A small-molecule ligand and the protein it binds are described below.
Small molecule (SMILES): Nc1ccn([C@@H]2O[C@H](CO[P](=O)(O)O[C@H]3[C@@H](O)[C@H](n4ccc(=O)[nH]c4=O)O[C@@H]3CO[P](=O)(O)O[C@H]3[C@@H](O)[C@H](n4cnc5c(N)ncnc54)O[C@@H]3COP(=O)(O)O)[C@@H](O[P](=O)(O)OC[C@H]3O[C@@H](n4cnc5c(=O)nc(N)[nH]c54)[C@H](O)[C@@H]3O[P](=O)(O)OC[C@H]3O[C@@H](n4cnc5c(N)ncnc54)[C@H](O)[C@@H]3O[P](=O)(O)OC[C@H]3O[C@@H](n4cnc5c(=O)nc(N)[nH]c54)[C@H](O)[C@@H]3O[P](=O)(O)OC[C@H]3O[C@@H](n4cnc5c(N)ncnc54)[C@H](O)[C@@H]3O[P](=O)(O)OC[C@H]3O[C@@H](n4cnc5c(=O)nc(N)[nH]c54)[C@H](O)[C@@H]3O[P](=O)(O)OC[C@H]3O[C@@H](n4cnc5c(=O)nc(N)[nH]c54)[C@H](O)[C@@H]3O)[C@H]2O)c(=O)n1

Sequence of chain 1.E:
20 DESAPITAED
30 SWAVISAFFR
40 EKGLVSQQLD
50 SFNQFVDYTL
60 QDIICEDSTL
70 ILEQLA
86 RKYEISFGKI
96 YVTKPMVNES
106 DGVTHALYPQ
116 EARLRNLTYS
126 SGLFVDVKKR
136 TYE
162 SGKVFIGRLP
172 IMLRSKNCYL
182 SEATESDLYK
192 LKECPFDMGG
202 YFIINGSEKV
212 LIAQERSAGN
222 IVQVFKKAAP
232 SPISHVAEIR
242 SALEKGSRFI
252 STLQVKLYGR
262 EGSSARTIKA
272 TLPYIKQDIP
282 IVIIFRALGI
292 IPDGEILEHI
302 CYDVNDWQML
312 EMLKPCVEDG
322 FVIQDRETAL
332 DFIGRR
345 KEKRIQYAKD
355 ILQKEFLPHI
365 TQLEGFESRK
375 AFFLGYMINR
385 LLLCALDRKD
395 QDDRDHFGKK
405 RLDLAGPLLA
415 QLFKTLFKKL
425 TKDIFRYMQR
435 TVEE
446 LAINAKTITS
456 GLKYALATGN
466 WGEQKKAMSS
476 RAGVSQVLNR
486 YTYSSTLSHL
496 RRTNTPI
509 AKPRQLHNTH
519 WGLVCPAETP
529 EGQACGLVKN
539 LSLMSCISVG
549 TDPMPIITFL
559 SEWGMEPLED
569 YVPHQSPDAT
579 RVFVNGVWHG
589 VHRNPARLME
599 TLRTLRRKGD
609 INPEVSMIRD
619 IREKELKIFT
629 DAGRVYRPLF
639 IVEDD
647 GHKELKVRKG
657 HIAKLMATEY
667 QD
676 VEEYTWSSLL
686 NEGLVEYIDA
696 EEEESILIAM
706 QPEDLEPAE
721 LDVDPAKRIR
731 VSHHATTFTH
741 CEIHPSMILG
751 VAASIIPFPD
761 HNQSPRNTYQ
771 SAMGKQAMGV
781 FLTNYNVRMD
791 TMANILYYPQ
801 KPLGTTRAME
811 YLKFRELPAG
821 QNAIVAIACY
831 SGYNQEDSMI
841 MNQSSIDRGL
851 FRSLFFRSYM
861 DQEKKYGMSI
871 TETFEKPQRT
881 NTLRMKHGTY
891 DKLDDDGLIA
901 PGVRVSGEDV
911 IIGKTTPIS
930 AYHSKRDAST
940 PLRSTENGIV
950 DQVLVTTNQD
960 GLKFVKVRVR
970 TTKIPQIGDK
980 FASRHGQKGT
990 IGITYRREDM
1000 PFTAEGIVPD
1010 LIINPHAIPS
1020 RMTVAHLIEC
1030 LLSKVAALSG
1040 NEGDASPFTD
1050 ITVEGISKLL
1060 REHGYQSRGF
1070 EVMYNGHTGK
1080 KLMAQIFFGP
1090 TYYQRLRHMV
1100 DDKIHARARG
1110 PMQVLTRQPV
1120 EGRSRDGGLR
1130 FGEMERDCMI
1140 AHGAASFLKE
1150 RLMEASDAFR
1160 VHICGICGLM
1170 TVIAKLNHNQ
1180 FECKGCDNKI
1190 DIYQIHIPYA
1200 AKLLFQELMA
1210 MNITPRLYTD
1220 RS

Sequence of chain 1.D:
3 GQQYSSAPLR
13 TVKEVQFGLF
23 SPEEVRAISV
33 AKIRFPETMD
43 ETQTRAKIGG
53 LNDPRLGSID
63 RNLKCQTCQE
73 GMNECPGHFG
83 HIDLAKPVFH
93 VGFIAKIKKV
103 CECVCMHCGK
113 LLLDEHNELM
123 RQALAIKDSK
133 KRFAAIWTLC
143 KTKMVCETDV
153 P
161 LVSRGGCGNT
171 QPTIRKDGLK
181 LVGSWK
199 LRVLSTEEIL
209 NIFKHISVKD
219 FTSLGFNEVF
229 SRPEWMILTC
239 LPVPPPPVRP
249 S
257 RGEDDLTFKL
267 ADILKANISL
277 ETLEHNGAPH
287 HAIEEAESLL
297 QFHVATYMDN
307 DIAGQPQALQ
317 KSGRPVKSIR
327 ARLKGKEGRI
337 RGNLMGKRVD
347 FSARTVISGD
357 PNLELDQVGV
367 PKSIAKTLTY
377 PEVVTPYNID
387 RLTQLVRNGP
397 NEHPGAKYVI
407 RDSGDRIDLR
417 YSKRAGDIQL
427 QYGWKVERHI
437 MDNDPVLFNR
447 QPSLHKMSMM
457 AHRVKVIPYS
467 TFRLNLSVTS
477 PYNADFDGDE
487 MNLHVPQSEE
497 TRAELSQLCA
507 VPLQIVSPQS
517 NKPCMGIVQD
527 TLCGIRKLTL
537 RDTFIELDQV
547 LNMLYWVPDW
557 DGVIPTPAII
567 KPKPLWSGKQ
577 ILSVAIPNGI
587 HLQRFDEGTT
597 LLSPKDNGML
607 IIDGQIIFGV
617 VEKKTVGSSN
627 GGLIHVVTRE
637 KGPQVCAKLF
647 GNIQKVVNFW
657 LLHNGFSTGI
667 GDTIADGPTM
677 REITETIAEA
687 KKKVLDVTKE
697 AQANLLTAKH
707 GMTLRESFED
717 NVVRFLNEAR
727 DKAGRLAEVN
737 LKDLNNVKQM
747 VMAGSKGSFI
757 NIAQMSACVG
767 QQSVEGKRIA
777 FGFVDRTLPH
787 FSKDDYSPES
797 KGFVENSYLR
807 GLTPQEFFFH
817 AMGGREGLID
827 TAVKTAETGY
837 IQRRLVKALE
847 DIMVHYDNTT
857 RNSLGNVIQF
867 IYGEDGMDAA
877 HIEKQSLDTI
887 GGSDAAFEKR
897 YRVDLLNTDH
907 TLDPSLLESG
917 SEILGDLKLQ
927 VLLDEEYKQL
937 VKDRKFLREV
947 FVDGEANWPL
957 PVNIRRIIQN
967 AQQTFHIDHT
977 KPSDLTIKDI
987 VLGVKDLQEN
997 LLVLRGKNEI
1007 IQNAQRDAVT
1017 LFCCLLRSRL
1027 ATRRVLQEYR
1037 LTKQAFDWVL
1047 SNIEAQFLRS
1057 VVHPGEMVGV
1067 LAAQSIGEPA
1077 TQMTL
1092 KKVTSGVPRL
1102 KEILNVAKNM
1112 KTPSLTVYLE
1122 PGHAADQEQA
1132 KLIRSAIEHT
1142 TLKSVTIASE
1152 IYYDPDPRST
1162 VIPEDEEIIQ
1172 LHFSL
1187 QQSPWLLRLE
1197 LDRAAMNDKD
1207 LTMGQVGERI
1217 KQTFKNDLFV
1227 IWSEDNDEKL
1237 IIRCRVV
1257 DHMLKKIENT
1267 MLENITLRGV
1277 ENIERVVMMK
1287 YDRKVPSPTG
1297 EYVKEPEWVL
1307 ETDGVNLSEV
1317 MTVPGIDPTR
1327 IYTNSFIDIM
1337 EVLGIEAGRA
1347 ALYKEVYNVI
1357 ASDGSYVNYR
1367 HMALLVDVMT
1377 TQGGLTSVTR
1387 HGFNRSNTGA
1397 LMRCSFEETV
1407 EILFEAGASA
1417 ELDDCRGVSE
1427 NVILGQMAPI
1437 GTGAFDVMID

Binding-site contacts:
Ligand atom O3' contacts residue GLN481 of chain 1.E at 3.8 Å.
Ligand atom O3' contacts residue ASP485 of chain 1.D at 3.0 Å (salt-bridge).
Ligand atom O2' contacts residue GLN776 of chain 1.E at 2.7 Å (h-bond).
Ligand atom C2' contacts residue ASP485 of chain 1.D at 3.8 Å.
Ligand atom OP1 contacts residue LYS979 of chain 1.E at 3.3 Å (salt-bridge).
Ligand atom OP1 contacts residue LYS323 of chain 1.D at 3.3 Å.
Ligand atom C2' contacts residue GLN776 of chain 1.E at 3.7 Å.
Ligand atom C4' contacts residue HIS1097 of chain 1.E at 3.6 Å.
Ligand atom C5' contacts residue GLN776 of chain 1.E at 3.5 Å.
Ligand atom O2' contacts residue ARG446 of chain 1.D at 3.7 Å.
Ligand atom O2' contacts residue MG1 of chain 1.P at 3.8 Å.
Ligand atom OP1 contacts residue GLN1112 of chain 1.E at 3.0 Å (h-bond).
Ligand atom O3' contacts residue GLN776 of chain 1.E at 2.8 Å (h-bond).
Ligand atom OP2 contacts residue VAL1113 of chain 1.E at 3.6 Å.
Ligand atom O3' contacts residue ARG446 of chain 1.D at 3.5 Å (salt-bridge).
Ligand atom O5' contacts residue ASP483 of chain 1.D at 3.6 Å.
Ligand atom C5' contacts residue LYS987 of chain 1.E at 3.8 Å.
Ligand atom C5' contacts residue ASP483 of chain 1.D at 3.4 Å.
Ligand atom O3' contacts residue LYS323 of chain 1.D at 3.6 Å.
Ligand atom C3' contacts residue GLN776 of chain 1.E at 3.5 Å.
Ligand atom O4' contacts residue HIS1097 of chain 1.E at 3.5 Å.
Ligand atom O2' contacts residue HIS1097 of chain 1.E at 3.8 Å.
Ligand atom O3' contacts residue LYS979 of chain 1.E at 2.8 Å (salt-bridge).
Ligand atom C4' contacts residue MG1 of chain 1.P at 2.8 Å.
Ligand atom OP3 contacts residue VAL1113 of chain 1.E at 3.6 Å (h-bond).
Ligand atom O5' contacts residue LYS979 of chain 1.E at 3.8 Å.
Ligand atom O5' contacts residue LYS987 of chain 1.E at 3.3 Å.
Ligand atom OP1 contacts residue LYS987 of chain 1.E at 3.2 Å.
Ligand atom C5' contacts residue GLY478 of chain 1.E at 3.6 Å.
Ligand atom P contacts residue GLN1112 of chain 1.E at 3.8 Å.
Ligand atom C4' contacts residue GLN776 of chain 1.E at 3.6 Å.
Ligand atom C3' contacts residue ASP485 of chain 1.D at 3.8 Å.
Ligand atom C3' contacts residue MG1 of chain 1.P at 2.9 Å.
Ligand atom OP3 contacts residue GLN1112 of chain 1.E at 3.3 Å.
Ligand atom C5' contacts residue MG1 of chain 1.P at 3.2 Å.
Ligand atom P contacts residue LYS979 of chain 1.E at 3.5 Å.
Ligand atom O2' contacts residue ASP485 of chain 1.D at 2.8 Å (salt-bridge).
Ligand atom C5' contacts residue HIS1097 of chain 1.E at 3.7 Å.
Ligand atom O3' contacts residue MG1 of chain 1.P at 2.1 Å.
Ligand atom C4' contacts residue ASP483 of chain 1.D at 3.7 Å.